This protein binds this small molecule.
Small molecule (SMILES): O=c1[nH]cc(F)c(=O)[nH]1

Binding-site contacts:
Ligand atom N3 contacts residue GLY96 of chain 1.I at 4.4 Å.
Ligand atom C4 contacts residue PHE162 of chain 1.I at 3.5 Å (hydrophobic).
Ligand atom F5 contacts residue PRO229 of chain 1.I at 3.6 Å.
Ligand atom C6 contacts residue THR95 of chain 1.I at 4.0 Å.
Ligand atom C4 contacts residue ARG168 of chain 1.I at 3.3 Å.
Ligand atom O4 contacts residue PHE162 of chain 1.I at 4.2 Å.
Ligand atom C6 contacts residue THR94 of chain 1.I at 4.0 Å.
Ligand atom C4 contacts residue GLY96 of chain 1.I at 3.8 Å.
Ligand atom C6 contacts residue ILE220 of chain 1.I at 4.2 Å (hydrophobic).
Ligand atom F5 contacts residue VAL221 of chain 1.I at 3.6 Å.
Ligand atom O4 contacts residue ARG168 of chain 1.I at 2.5 Å (salt-bridge).
Ligand atom N3 contacts residue PHE162 of chain 1.I at 3.3 Å.
Ligand atom N3 contacts residue TYR195 of chain 1.I at 4.1 Å.
Ligand atom C5 contacts residue THR95 of chain 1.I at 3.8 Å.
Ligand atom F5 contacts residue ILE220 of chain 1.I at 3.4 Å.
Ligand atom O2 contacts residue GLU196 of chain 1.I at 4.0 Å.
Ligand atom C2 contacts residue GLN166 of chain 1.I at 3.3 Å.
Ligand atom N3 contacts residue GLN166 of chain 1.I at 2.5 Å (h-bond).
Ligand atom F5 contacts residue ARG168 of chain 1.I at 4.4 Å.
Ligand atom C6 contacts residue PHE162 of chain 1.I at 3.7 Å (hydrophobic).
Ligand atom C2 contacts residue PHE162 of chain 1.I at 3.3 Å (hydrophobic).
Ligand atom C2 contacts residue TYR195 of chain 1.I at 4.2 Å (hydrophobic).
Ligand atom N1 contacts residue PHE162 of chain 1.I at 3.5 Å.
Ligand atom N1 contacts residue THR94 of chain 1.I at 4.2 Å.
Ligand atom O4 contacts residue GLN166 of chain 1.I at 3.5 Å (h-bond).
Ligand atom O2 contacts residue PHE162 of chain 1.I at 3.4 Å.
Ligand atom C5 contacts residue ILE220 of chain 1.I at 4.3 Å (hydrophobic).
Ligand atom C5 contacts residue ARG168 of chain 1.I at 4.3 Å.
Ligand atom O2 contacts residue GLN166 of chain 1.I at 2.5 Å (h-bond).
Ligand atom C5 contacts residue GLY96 of chain 1.I at 3.9 Å.
Ligand atom O2 contacts residue TYR195 of chain 1.I at 4.4 Å.
Ligand atom N3 contacts residue ARG168 of chain 1.I at 3.3 Å (salt-bridge).
Ligand atom C5 contacts residue PHE162 of chain 1.I at 3.7 Å (hydrophobic).
Ligand atom O4 contacts residue GLY96 of chain 1.I at 3.7 Å.
Ligand atom O4 contacts residue VAL221 of chain 1.I at 3.8 Å.
Ligand atom F5 contacts residue THR95 of chain 1.I at 3.6 Å.
Ligand atom C4 contacts residue THR95 of chain 1.I at 4.2 Å.
Ligand atom O2 contacts residue MET197 of chain 1.I at 3.4 Å.
Ligand atom C4 contacts residue GLN166 of chain 1.I at 3.5 Å.
Ligand atom F5 contacts residue GLY96 of chain 1.I at 4.0 Å.

Sequence of chain 1.I:
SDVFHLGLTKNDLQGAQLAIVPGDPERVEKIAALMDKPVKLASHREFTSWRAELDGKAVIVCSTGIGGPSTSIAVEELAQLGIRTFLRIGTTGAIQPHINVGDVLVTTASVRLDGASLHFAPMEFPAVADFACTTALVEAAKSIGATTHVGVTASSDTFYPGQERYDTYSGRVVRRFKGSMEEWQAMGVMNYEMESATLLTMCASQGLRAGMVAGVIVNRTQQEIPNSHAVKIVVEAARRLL